Sequence of chain 1.B:
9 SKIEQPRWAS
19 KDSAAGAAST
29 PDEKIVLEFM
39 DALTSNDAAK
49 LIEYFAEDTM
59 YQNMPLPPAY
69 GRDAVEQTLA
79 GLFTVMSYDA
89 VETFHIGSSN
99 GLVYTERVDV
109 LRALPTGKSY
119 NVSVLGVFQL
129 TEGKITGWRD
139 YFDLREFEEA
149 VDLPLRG

Binding-site contacts:
Ligand atom C3 contacts residue ASN61 of chain 1.B at 3.8 Å.
Ligand atom O7 contacts residue ASP107 of chain 1.B at 2.5 Å (salt-bridge).
Ligand atom C5 contacts residue LEU109 of chain 1.B at 4.4 Å (hydrophobic).
Ligand atom C5 contacts residue ASN61 of chain 1.B at 3.9 Å.
Ligand atom C1 contacts residue VAL120 of chain 1.B at 4.3 Å (hydrophobic).
Ligand atom C2 contacts residue PHE140 of chain 1.B at 4.2 Å (hydrophobic).
Ligand atom O8 contacts residue TYR86 of chain 1.B at 2.4 Å (h-bond).
Ligand atom O8 contacts residue TYR59 of chain 1.B at 3.8 Å.
Ligand atom C4 contacts residue TYR86 of chain 1.B at 4.0 Å (hydrophobic).
Ligand atom O7 contacts residue LEU109 of chain 1.B at 3.9 Å.
Ligand atom C6 contacts residue ASP107 of chain 1.B at 3.9 Å.
Ligand atom C6 contacts residue LEU109 of chain 1.B at 4.1 Å (hydrophobic).
Ligand atom C6 contacts residue ASN61 of chain 1.B at 4.2 Å.
Ligand atom C5 contacts residue TYR86 of chain 1.B at 3.0 Å (hydrophobic).
Ligand atom C2 contacts residue MET84 of chain 1.B at 4.2 Å (hydrophobic).
Ligand atom C4 contacts residue TYR59 of chain 1.B at 4.3 Å (hydrophobic).
Ligand atom C2 contacts residue LEU109 of chain 1.B at 3.7 Å (hydrophobic).
Ligand atom C3 contacts residue PHE140 of chain 1.B at 3.8 Å (hydrophobic).
Ligand atom O7 contacts residue ASP138 of chain 1.B at 4.0 Å.
Ligand atom O7 contacts residue VAL122 of chain 1.B at 4.1 Å.
Ligand atom O8 contacts residue ASP138 of chain 1.B at 3.5 Å (salt-bridge).
Ligand atom O8 contacts residue ASN61 of chain 1.B at 3.3 Å (h-bond).
Ligand atom O7 contacts residue TYR86 of chain 1.B at 3.6 Å.
Ligand atom C6 contacts residue TYR86 of chain 1.B at 4.0 Å (hydrophobic).
Ligand atom O7 contacts residue ARG105 of chain 1.B at 4.1 Å.
Ligand atom C1 contacts residue PHE140 of chain 1.B at 3.9 Å (hydrophobic).
Ligand atom C3 contacts residue MET84 of chain 1.B at 4.2 Å (hydrophobic).
Ligand atom C4 contacts residue LEU80 of chain 1.B at 4.2 Å (hydrophobic).
Ligand atom C6 contacts residue ASP138 of chain 1.B at 4.3 Å.
Ligand atom C1 contacts residue LEU109 of chain 1.B at 3.4 Å (hydrophobic).
Ligand atom C4 contacts residue ASN61 of chain 1.B at 3.1 Å.
Ligand atom C6 contacts residue PHE140 of chain 1.B at 4.2 Å (hydrophobic).

This small molecule binds to this protein.
Small molecule (SMILES): O[C@H]1CCCC[C@@H]1O